Sequence of chain 1.E:
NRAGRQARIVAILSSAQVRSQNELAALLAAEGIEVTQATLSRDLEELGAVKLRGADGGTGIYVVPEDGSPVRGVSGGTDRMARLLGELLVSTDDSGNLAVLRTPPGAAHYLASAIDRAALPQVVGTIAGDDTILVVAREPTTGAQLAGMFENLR

Binding-site contacts:
Ligand atom N contacts residue ASP147 of chain 1.D at 3.1 Å (salt-bridge).
Ligand atom NE contacts residue SER129 of chain 1.E at 3.9 Å.
Ligand atom O contacts residue ASP146 of chain 1.D at 3.7 Å.
Ligand atom OXT contacts residue GLY145 of chain 1.D at 3.5 Å.
Ligand atom NH1 contacts residue ASP146 of chain 1.B at 2.8 Å (salt-bridge).
Ligand atom OXT contacts residue ASP146 of chain 1.D at 2.8 Å (salt-bridge).
Ligand atom CA contacts residue THR142 of chain 1.E at 3.3 Å.
Ligand atom CB contacts residue ASP132 of chain 1.E at 3.4 Å.
Ligand atom OXT contacts residue THR142 of chain 1.E at 4.0 Å.
Ligand atom CZ contacts residue ASP146 of chain 1.B at 3.5 Å.
Ligand atom O contacts residue ALA144 of chain 1.E at 2.9 Å (h-bond).
Ligand atom CA contacts residue ASP147 of chain 1.D at 4.1 Å.
Ligand atom NH2 contacts residue ASP146 of chain 1.D at 3.8 Å.
Ligand atom C contacts residue THR142 of chain 1.E at 3.6 Å.
Ligand atom C contacts residue ILE143 of chain 1.E at 4.0 Å (hydrophobic).
Ligand atom CB contacts residue ALA128 of chain 1.E at 3.6 Å (hydrophobic).
Ligand atom C contacts residue ALA144 of chain 1.E at 3.8 Å (hydrophobic).
Ligand atom O contacts residue GLY145 of chain 1.D at 3.4 Å.
Ligand atom CB contacts residue THR142 of chain 1.E at 3.9 Å.
Ligand atom O contacts residue ILE143 of chain 1.E at 3.5 Å.
Ligand atom NH2 contacts residue PRO121 of chain 1.B at 3.6 Å.
Ligand atom OXT contacts residue ASP147 of chain 1.D at 3.2 Å (salt-bridge).
Ligand atom C contacts residue GLY145 of chain 1.D at 3.9 Å.
Ligand atom CG contacts residue ASP132 of chain 1.E at 3.8 Å.
Ligand atom NH1 contacts residue ASP146 of chain 1.D at 3.8 Å.
Ligand atom NH2 contacts residue ASP146 of chain 1.B at 2.8 Å (salt-bridge).
Ligand atom N contacts residue THR148 of chain 1.D at 3.2 Å (h-bond).
Ligand atom OD contacts residue HIS125 of chain 1.E at 3.9 Å.
Ligand atom OD contacts residue SER129 of chain 1.E at 3.5 Å.
Ligand atom CZ contacts residue GLY122 of chain 1.B at 4.0 Å.
Ligand atom CB contacts residue SER129 of chain 1.E at 4.0 Å.
Ligand atom N contacts residue THR142 of chain 1.E at 2.9 Å (h-bond).
Ligand atom CG contacts residue ASP147 of chain 1.D at 4.0 Å.
Ligand atom CZ contacts residue ASP146 of chain 1.D at 3.8 Å.
Ligand atom C contacts residue ASP146 of chain 1.D at 3.6 Å.
Ligand atom NH2 contacts residue GLY122 of chain 1.B at 3.6 Å (h-bond).
Ligand atom OXT contacts residue THR148 of chain 1.D at 3.5 Å (h-bond).
Ligand atom CA contacts residue ASP132 of chain 1.E at 3.6 Å.
Ligand atom NH1 contacts residue GLY122 of chain 1.B at 3.7 Å.
Ligand atom N contacts residue ASP132 of chain 1.E at 2.7 Å (salt-bridge).

The small molecule below binds the protein below.
Small molecule (SMILES): [H]/N=C(\N)NOCC[C@H](N)C(=O)O

Sequence of chain 1.D:
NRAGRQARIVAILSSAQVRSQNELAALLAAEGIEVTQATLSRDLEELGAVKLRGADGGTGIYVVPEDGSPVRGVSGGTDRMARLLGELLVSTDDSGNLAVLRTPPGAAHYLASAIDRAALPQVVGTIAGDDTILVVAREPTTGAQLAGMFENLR

Sequence of chain 1.B:
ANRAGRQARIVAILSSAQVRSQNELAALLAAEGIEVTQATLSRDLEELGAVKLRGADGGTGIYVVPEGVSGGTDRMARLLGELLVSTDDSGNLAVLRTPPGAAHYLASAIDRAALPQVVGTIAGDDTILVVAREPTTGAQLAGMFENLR